A protein and the small-molecule ligand that binds it are described below.
Small molecule (SMILES): Cc1ccc(O)c(O)c1

Binding-site contacts:
Ligand atom C5 contacts residue GLY227 of chain 1.A at 3.8 Å.
Ligand atom C4 contacts residue GLY227 of chain 1.A at 3.9 Å.
Ligand atom C5 contacts residue HIS230 of chain 1.A at 3.5 Å.
Ligand atom O4 contacts residue GLY227 of chain 1.A at 4.2 Å.
Ligand atom C3 contacts residue LEU253 of chain 7.A at 4.4 Å (hydrophobic).
Ligand atom C contacts residue LEU253 of chain 1.A at 3.8 Å (hydrophobic).
Ligand atom C3 contacts residue GLY227 of chain 1.A at 3.9 Å.
Ligand atom C2 contacts residue LEU253 of chain 7.A at 3.5 Å (hydrophobic).
Ligand atom O3 contacts residue LEU244 of chain 7.A at 3.1 Å (h-bond).
Ligand atom C5 contacts residue LEU244 of chain 1.A at 3.8 Å (hydrophobic).
Ligand atom C1 contacts residue LEU253 of chain 7.A at 4.1 Å (hydrophobic).
Ligand atom C2 contacts residue GLY227 of chain 1.A at 3.7 Å.
Ligand atom C6 contacts residue LEU244 of chain 1.A at 3.8 Å (hydrophobic).
Ligand atom C2 contacts residue PHE286 of chain 7.A at 3.7 Å (hydrophobic).
Ligand atom C contacts residue MET223 of chain 1.A at 3.4 Å (hydrophobic).
Ligand atom C contacts residue GLY227 of chain 1.A at 4.2 Å.
Ligand atom C6 contacts residue GLY227 of chain 1.A at 3.6 Å.
Ligand atom C4 contacts residue GLN231 of chain 1.A at 4.2 Å.
Ligand atom C2 contacts residue LEU244 of chain 7.A at 4.0 Å (hydrophobic).
Ligand atom O4 contacts residue LEU244 of chain 7.A at 4.4 Å.
Ligand atom O4 contacts residue GLN231 of chain 1.A at 3.0 Å (h-bond).
Ligand atom C5 contacts residue LEU244 of chain 7.A at 4.1 Å (hydrophobic).
Ligand atom O3 contacts residue GLY245 of chain 7.A at 3.5 Å.
Ligand atom C4 contacts residue LEU244 of chain 7.A at 3.9 Å (hydrophobic).
Ligand atom C contacts residue LEU253 of chain 7.A at 4.1 Å (hydrophobic).
Ligand atom O3 contacts residue GLN231 of chain 1.A at 4.1 Å.
Ligand atom C6 contacts residue LEU244 of chain 7.A at 4.3 Å (hydrophobic).
Ligand atom O4 contacts residue HIS230 of chain 1.A at 2.8 Å (h-bond).
Ligand atom O3 contacts residue GLY287 of chain 7.A at 4.5 Å.
Ligand atom C1 contacts residue LEU244 of chain 7.A at 4.2 Å (hydrophobic).
Ligand atom C3 contacts residue LEU244 of chain 7.A at 3.8 Å (hydrophobic).
Ligand atom C3 contacts residue PHE286 of chain 7.A at 3.7 Å (hydrophobic).
Ligand atom O3 contacts residue PHE286 of chain 7.A at 3.4 Å.
Ligand atom C1 contacts residue GLY227 of chain 1.A at 3.6 Å.
Ligand atom C4 contacts residue HIS230 of chain 1.A at 3.5 Å.

Sequence of chain 7.A:
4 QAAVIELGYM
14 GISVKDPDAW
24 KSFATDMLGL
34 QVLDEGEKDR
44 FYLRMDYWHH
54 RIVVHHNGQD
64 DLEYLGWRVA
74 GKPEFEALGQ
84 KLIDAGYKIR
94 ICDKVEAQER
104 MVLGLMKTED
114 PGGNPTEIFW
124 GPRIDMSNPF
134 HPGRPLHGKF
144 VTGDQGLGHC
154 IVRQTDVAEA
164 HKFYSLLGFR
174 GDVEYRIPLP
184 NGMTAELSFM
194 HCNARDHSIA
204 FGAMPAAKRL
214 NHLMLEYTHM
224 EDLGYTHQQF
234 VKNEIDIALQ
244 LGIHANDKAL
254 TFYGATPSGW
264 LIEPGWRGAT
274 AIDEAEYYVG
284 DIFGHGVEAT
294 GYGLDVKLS

Sequence of chain 1.A:
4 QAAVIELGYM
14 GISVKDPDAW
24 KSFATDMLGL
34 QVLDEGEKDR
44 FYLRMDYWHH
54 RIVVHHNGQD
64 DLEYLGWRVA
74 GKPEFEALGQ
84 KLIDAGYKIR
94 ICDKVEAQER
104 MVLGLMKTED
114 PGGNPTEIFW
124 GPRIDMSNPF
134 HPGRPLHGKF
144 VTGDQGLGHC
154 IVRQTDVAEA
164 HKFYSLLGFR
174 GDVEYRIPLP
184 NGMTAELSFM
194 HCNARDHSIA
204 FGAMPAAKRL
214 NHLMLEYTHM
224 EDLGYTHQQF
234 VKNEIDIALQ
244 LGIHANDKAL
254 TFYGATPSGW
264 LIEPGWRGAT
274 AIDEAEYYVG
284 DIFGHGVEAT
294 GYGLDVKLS